Sequence of chain 36.A:
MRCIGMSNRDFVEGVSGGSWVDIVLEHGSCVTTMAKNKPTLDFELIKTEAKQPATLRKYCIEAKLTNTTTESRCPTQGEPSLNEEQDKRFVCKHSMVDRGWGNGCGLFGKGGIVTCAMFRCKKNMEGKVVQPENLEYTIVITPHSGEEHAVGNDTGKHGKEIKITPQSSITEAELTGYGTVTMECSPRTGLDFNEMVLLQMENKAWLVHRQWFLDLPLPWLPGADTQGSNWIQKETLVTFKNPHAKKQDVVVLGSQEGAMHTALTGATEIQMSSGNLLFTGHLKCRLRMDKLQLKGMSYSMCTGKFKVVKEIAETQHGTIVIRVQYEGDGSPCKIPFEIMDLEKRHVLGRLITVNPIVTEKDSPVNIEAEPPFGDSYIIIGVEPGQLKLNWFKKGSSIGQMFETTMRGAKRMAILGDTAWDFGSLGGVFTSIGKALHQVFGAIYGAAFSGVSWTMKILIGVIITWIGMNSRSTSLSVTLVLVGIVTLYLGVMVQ

The protein below binds the small molecule below.
Small molecule (SMILES): CC(=O)N[C@@H]1[C@@H](O)[C@H](O)[C@@H](CO)O[C@H]1O

Binding-site contacts:
Ligand atom C1 contacts residue ASN153 of chain 36.A at 1.4 Å.
Ligand atom C5 contacts residue ASN153 of chain 36.A at 3.7 Å.
Ligand atom C2 contacts residue HIS149 of chain 36.A at 3.6 Å.
Ligand atom O5 contacts residue HIS158 of chain 36.A at 3.1 Å.
Ligand atom C7 contacts residue ASN153 of chain 36.A at 3.7 Å.
Ligand atom C1 contacts residue HIS149 of chain 36.A at 4.0 Å.
Ligand atom O6 contacts residue LYS157 of chain 36.A at 3.8 Å.
Ligand atom C1 contacts residue THR155 of chain 36.A at 3.9 Å.
Ligand atom O5 contacts residue LYS157 of chain 36.A at 4.5 Å.
Ligand atom C2 contacts residue ASN153 of chain 36.A at 2.5 Å.
Ligand atom C5 contacts residue LYS157 of chain 36.A at 4.1 Å.
Ligand atom C8 contacts residue ASN103 of chain 36.C at 4.5 Å.
Ligand atom C6 contacts residue LYS157 of chain 36.A at 3.8 Å.
Ligand atom N2 contacts residue ASN153 of chain 36.A at 2.9 Å (h-bond).
Ligand atom O7 contacts residue HIS149 of chain 36.A at 3.3 Å.
Ligand atom C3 contacts residue ASN153 of chain 36.A at 3.8 Å.
Ligand atom O5 contacts residue ASN153 of chain 36.A at 2.4 Å (h-bond).
Ligand atom O7 contacts residue ASN153 of chain 36.A at 4.0 Å.
Ligand atom C6 contacts residue HIS158 of chain 36.A at 3.8 Å.
Ligand atom O5 contacts residue HIS149 of chain 36.A at 4.1 Å.
Ligand atom O3 contacts residue HIS149 of chain 36.A at 4.4 Å.
Ligand atom O5 contacts residue THR155 of chain 36.A at 4.3 Å.
Ligand atom N2 contacts residue HIS149 of chain 36.A at 4.3 Å.
Ligand atom C7 contacts residue HIS149 of chain 36.A at 4.2 Å.
Ligand atom C8 contacts residue GLY102 of chain 36.C at 3.3 Å.
Ligand atom C1 contacts residue HIS158 of chain 36.A at 4.0 Å.
Ligand atom C8 contacts residue TRP101 of chain 36.C at 3.6 Å (hydrophobic).
Ligand atom C4 contacts residue ASN153 of chain 36.A at 4.2 Å.
Ligand atom C5 contacts residue HIS158 of chain 36.A at 4.1 Å.

Sequence of chain 36.C:
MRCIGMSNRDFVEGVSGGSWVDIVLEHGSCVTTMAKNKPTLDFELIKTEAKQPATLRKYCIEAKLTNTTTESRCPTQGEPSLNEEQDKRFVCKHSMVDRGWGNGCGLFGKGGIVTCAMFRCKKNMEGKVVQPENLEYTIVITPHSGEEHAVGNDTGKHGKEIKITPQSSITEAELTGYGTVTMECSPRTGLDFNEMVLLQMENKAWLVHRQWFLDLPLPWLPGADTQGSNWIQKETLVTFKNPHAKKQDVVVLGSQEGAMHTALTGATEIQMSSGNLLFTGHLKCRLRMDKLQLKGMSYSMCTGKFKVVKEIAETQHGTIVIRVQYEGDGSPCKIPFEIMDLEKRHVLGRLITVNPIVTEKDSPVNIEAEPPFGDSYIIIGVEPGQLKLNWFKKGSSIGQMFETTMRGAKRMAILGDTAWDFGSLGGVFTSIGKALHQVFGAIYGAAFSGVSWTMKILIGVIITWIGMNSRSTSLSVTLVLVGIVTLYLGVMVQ